Sequence of chain 1.A:
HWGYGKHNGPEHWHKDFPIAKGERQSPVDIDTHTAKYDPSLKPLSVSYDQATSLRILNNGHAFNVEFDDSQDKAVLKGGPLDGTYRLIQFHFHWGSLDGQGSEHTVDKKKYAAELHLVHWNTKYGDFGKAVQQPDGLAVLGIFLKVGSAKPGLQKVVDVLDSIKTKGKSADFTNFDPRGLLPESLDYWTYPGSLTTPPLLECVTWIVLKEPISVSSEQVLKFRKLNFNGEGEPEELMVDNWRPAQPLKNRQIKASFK

This small molecule binds to this protein.
Small molecule (SMILES): N#CC1(c2ccccc2)CCN(C(=S)S)CC1

Binding-site contacts:
Ligand atom N22 contacts residue LEU197 of chain 1.A at 4.2 Å.
Ligand atom SAC contacts residue VAL121 of chain 1.A at 3.8 Å.
Ligand atom CAJ contacts residue HIS94 of chain 1.A at 3.8 Å.
Ligand atom CAJ contacts residue GLN92 of chain 1.A at 4.0 Å.
Ligand atom N11 contacts residue GLN92 of chain 1.A at 3.2 Å (h-bond).
Ligand atom N22 contacts residue ZN1 of chain 1.B at 4.1 Å.
Ligand atom CAJ contacts residue LEU197 of chain 1.A at 4.3 Å (hydrophobic).
Ligand atom SAB contacts residue HIS96 of chain 1.A at 3.7 Å.
Ligand atom CAF contacts residue PRO201 of chain 1.A at 3.8 Å (hydrophobic).
Ligand atom N11 contacts residue ASN67 of chain 1.A at 3.5 Å (h-bond).
Ligand atom SAB contacts residue THR198 of chain 1.A at 3.0 Å (h-bond).
Ligand atom N11 contacts residue ASN62 of chain 1.A at 4.2 Å.
Ligand atom CAL contacts residue PHE130 of chain 1.A at 4.1 Å (hydrophobic).
Ligand atom CAK contacts residue THR199 of chain 1.A at 3.5 Å.
Ligand atom SAC contacts residue HIS94 of chain 1.A at 3.5 Å.
Ligand atom CAG contacts residue LEU197 of chain 1.A at 3.9 Å (hydrophobic).
Ligand atom CAL contacts residue LEU197 of chain 1.A at 4.2 Å (hydrophobic).
Ligand atom CAG contacts residue PHE130 of chain 1.A at 3.8 Å (hydrophobic).
Ligand atom CAH contacts residue PRO201 of chain 1.A at 4.3 Å (hydrophobic).
Ligand atom CAN contacts residue ZN1 of chain 1.B at 3.2 Å.
Ligand atom CAJ contacts residue VAL121 of chain 1.A at 3.9 Å (hydrophobic).
Ligand atom SAC contacts residue HIS119 of chain 1.A at 4.0 Å.
Ligand atom CAE contacts residue PRO201 of chain 1.A at 3.7 Å (hydrophobic).
Ligand atom SAB contacts residue ZN1 of chain 1.B at 2.3 Å.
Ligand atom SAC contacts residue LEU197 of chain 1.A at 4.2 Å.
Ligand atom CAM contacts residue THR199 of chain 1.A at 3.2 Å.
Ligand atom CAI contacts residue LEU197 of chain 1.A at 3.6 Å (hydrophobic).
Ligand atom CAI contacts residue PHE130 of chain 1.A at 3.8 Å (hydrophobic).
Ligand atom SAB contacts residue HIS94 of chain 1.A at 3.5 Å (h-bond).
Ligand atom CAG contacts residue PRO201 of chain 1.A at 4.1 Å (hydrophobic).
Ligand atom SAC contacts residue VAL142 of chain 1.A at 4.0 Å.
Ligand atom SAB contacts residue HIS119 of chain 1.A at 3.9 Å.
Ligand atom CAN contacts residue LEU197 of chain 1.A at 4.0 Å (hydrophobic).
Ligand atom CAD contacts residue GLN92 of chain 1.A at 3.7 Å.
Ligand atom SAB contacts residue THR199 of chain 1.A at 4.0 Å.
Ligand atom CAN contacts residue HIS94 of chain 1.A at 3.5 Å.
Ligand atom SAC contacts residue ZN1 of chain 1.B at 3.5 Å.
Ligand atom N22 contacts residue HIS94 of chain 1.A at 3.6 Å.
Ligand atom CAL contacts residue GLN92 of chain 1.A at 4.3 Å.
Ligand atom CAK contacts residue HIS94 of chain 1.A at 4.2 Å.